Sequence of chain 1.A:
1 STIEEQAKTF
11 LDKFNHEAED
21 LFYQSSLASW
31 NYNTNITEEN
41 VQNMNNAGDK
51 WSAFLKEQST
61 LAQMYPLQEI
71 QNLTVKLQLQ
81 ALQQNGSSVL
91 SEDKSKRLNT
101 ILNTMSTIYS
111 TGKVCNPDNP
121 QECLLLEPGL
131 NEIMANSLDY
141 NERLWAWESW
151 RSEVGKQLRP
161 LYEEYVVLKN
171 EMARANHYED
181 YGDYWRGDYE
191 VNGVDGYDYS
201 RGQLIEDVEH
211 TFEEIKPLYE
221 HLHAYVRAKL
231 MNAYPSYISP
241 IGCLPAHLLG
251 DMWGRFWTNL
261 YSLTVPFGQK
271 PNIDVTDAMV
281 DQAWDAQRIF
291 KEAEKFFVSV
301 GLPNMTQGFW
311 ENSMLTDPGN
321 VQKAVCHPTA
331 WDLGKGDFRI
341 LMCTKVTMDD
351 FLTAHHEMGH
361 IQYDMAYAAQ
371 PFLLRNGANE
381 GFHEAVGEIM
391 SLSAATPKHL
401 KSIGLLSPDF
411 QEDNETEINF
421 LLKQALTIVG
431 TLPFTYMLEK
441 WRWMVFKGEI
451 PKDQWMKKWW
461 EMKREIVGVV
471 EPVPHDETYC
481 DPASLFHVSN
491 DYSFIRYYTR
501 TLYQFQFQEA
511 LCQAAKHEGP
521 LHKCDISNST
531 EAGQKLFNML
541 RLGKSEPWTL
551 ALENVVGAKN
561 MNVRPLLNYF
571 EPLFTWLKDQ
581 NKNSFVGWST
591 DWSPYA

Binding-site contacts:
Ligand atom C2 contacts residue ASN304 of chain 1.A at 2.5 Å.
Ligand atom C8 contacts residue GLN307 of chain 1.A at 3.5 Å.
Ligand atom C4 contacts residue ASN304 of chain 1.A at 4.2 Å.
Ligand atom C8 contacts residue MET305 of chain 1.A at 3.2 Å (hydrophobic).
Ligand atom C7 contacts residue MET305 of chain 1.A at 3.9 Å (hydrophobic).
Ligand atom N2 contacts residue ASN304 of chain 1.A at 2.9 Å (h-bond).
Ligand atom C7 contacts residue ASN304 of chain 1.A at 3.7 Å.
Ligand atom O5 contacts residue ASN304 of chain 1.A at 2.4 Å (h-bond).
Ligand atom O7 contacts residue MET305 of chain 1.A at 4.4 Å.
Ligand atom C1 contacts residue ASN304 of chain 1.A at 1.4 Å.
Ligand atom O7 contacts residue ASN304 of chain 1.A at 4.1 Å.
Ligand atom C3 contacts residue ASN304 of chain 1.A at 3.8 Å.
Ligand atom C5 contacts residue ASN304 of chain 1.A at 3.7 Å.
Ligand atom C8 contacts residue THR306 of chain 1.A at 3.9 Å.

This protein binds this small molecule.
Small molecule (SMILES): CC(=O)N[C@@H]1[C@@H](O)[C@H](O)[C@@H](CO)O[C@H]1O